Sequence of chain 1.A:
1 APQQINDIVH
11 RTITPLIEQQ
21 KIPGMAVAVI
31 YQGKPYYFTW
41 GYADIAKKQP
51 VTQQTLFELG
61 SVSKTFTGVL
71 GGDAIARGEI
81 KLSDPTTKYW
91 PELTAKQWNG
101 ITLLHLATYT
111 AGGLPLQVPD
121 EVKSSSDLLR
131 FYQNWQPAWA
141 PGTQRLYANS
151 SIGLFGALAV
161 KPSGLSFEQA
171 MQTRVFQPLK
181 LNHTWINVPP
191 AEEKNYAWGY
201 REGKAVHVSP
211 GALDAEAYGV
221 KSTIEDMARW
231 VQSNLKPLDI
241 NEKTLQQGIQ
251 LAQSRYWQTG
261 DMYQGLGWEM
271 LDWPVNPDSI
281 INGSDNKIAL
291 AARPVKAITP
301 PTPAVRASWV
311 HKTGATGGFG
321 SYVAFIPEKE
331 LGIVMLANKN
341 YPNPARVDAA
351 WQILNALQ

Binding-site contacts:
Ligand atom C1 contacts residue LEU116 of chain 1.A at 4.2 Å (hydrophobic).
Ligand atom C2 contacts residue GLN117 of chain 1.A at 4.0 Å.
Ligand atom C4 contacts residue PO41 of chain 1.D at 4.4 Å.
Ligand atom O2 contacts residue GLN117 of chain 1.A at 4.3 Å.
Ligand atom O1 contacts residue LEU116 of chain 1.A at 3.9 Å.
Ligand atom C1 contacts residue ASN149 of chain 1.A at 3.6 Å.
Ligand atom O3 contacts residue ALA315 of chain 1.A at 2.9 Å (h-bond).
Ligand atom O4 contacts residue TYR218 of chain 1.A at 3.4 Å.
Ligand atom C2 contacts residue ASN149 of chain 1.A at 4.1 Å.
Ligand atom O4 contacts residue GLY60 of chain 1.A at 4.0 Å.
Ligand atom O3 contacts residue THR316 of chain 1.A at 4.2 Å.
Ligand atom O2 contacts residue 4MB1 of chain 1.E at 3.3 Å (h-bond).
Ligand atom O4 contacts residue SER61 of chain 1.A at 4.4 Å.
Ligand atom C5 contacts residue ASN149 of chain 1.A at 4.1 Å.
Ligand atom C4 contacts residue THR316 of chain 1.A at 4.2 Å.
Ligand atom O1 contacts residue ASN149 of chain 1.A at 2.8 Å (h-bond).
Ligand atom C2 contacts residue PO41 of chain 1.D at 4.2 Å.
Ligand atom C4 contacts residue TYR218 of chain 1.A at 4.4 Å (hydrophobic).
Ligand atom C3 contacts residue SER61 of chain 1.A at 4.2 Å.
Ligand atom O5 contacts residue ASN149 of chain 1.A at 3.4 Å (h-bond).
Ligand atom O4 contacts residue THR316 of chain 1.A at 3.8 Å.
Ligand atom C4 contacts residue ALA315 of chain 1.A at 3.3 Å (hydrophobic).
Ligand atom O4 contacts residue ARG201 of chain 1.A at 3.4 Å (salt-bridge).
Ligand atom O3 contacts residue PO41 of chain 1.D at 2.6 Å (h-bond).
Ligand atom O1 contacts residue TYR147 of chain 1.A at 3.9 Å.
Ligand atom C1 contacts residue PO41 of chain 1.D at 3.4 Å.
Ligand atom O4 contacts residue ALA315 of chain 1.A at 2.6 Å (h-bond).
Ligand atom C1 contacts residue GLN117 of chain 1.A at 4.1 Å.
Ligand atom C6 contacts residue TYR218 of chain 1.A at 3.5 Å (hydrophobic).
Ligand atom O1 contacts residue SER61 of chain 1.A at 3.9 Å.
Ligand atom O5 contacts residue GLN117 of chain 1.A at 4.4 Å.
Ligand atom C3 contacts residue ALA315 of chain 1.A at 3.4 Å (hydrophobic).
Ligand atom O2 contacts residue LEU116 of chain 1.A at 3.9 Å.
Ligand atom O1 contacts residue PO41 of chain 1.D at 2.7 Å (h-bond).
Ligand atom C5 contacts residue TYR218 of chain 1.A at 3.8 Å (hydrophobic).
Ligand atom C3 contacts residue PO41 of chain 1.D at 3.2 Å.

The protein below binds the small molecule below.
Small molecule (SMILES): OC[C@H]1O[C@@](CO)(O[C@H]2O[C@H](CO)[C@@H](O)[C@H](O)[C@H]2O)[C@@H](O)[C@@H]1O